Sequence of chain 1.C:
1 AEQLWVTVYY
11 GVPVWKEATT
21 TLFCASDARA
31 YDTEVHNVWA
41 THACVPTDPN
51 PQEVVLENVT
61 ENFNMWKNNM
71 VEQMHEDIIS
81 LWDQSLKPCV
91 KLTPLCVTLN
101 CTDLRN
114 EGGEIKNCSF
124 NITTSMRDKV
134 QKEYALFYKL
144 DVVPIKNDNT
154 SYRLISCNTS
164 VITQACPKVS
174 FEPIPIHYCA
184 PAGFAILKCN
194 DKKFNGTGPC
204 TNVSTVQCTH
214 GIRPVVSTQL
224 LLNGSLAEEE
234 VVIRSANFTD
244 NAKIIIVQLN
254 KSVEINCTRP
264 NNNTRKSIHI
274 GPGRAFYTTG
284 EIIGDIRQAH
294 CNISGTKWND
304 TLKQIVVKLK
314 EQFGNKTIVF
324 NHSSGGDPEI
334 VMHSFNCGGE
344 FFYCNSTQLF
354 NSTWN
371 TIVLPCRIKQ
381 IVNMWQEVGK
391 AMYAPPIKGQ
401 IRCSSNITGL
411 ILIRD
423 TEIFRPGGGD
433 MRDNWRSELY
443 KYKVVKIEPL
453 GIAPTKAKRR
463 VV

The small molecule below binds the protein below.
Small molecule (SMILES): CC(=O)N[C@@H]1[C@@H](O)[C@H](O)[C@@H](CO)O[C@H]1O

Binding-site contacts:
Ligand atom C4 contacts residue ASN152 of chain 1.C at 4.2 Å.
Ligand atom C1 contacts residue ASN152 of chain 1.C at 1.4 Å.
Ligand atom C2 contacts residue ASN152 of chain 1.C at 2.4 Å.
Ligand atom C3 contacts residue ASN152 of chain 1.C at 3.8 Å.
Ligand atom C5 contacts residue ASN152 of chain 1.C at 3.7 Å.
Ligand atom N2 contacts residue ASN152 of chain 1.C at 2.8 Å (h-bond).
Ligand atom O7 contacts residue ASN152 of chain 1.C at 4.2 Å.
Ligand atom C8 contacts residue ASN152 of chain 1.C at 3.4 Å.
Ligand atom O5 contacts residue ASN152 of chain 1.C at 2.4 Å (h-bond).
Ligand atom C7 contacts residue ASN152 of chain 1.C at 3.3 Å.